Sequence of chain 1.B:
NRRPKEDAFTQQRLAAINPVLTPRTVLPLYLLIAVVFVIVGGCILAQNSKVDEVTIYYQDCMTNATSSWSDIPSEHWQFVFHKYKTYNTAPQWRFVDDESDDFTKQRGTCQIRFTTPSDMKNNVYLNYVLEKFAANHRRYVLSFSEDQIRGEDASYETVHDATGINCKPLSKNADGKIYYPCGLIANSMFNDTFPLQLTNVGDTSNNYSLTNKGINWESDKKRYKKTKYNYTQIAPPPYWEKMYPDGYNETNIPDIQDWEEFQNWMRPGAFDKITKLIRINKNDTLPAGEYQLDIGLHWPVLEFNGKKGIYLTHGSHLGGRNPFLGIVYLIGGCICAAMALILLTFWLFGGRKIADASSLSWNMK

This small molecule binds to this protein.
Small molecule (SMILES): CC(=O)N[C@H]1[C@H](O[C@H]2[C@H](O)[C@@H](NC(C)=O)CO[C@@H]2CO)O[C@H](CO)[C@@H](O)[C@@H]1O

Binding-site contacts:
Ligand atom O6 contacts residue THR248 of chain 1.B at 4.3 Å.
Ligand atom C1 contacts residue THR253 of chain 1.B at 3.8 Å.
Ligand atom C3 contacts residue THR253 of chain 1.B at 3.9 Å.
Ligand atom C5 contacts residue THR248 of chain 1.B at 4.0 Å.
Ligand atom C7 contacts residue THR253 of chain 1.B at 4.1 Å.
Ligand atom N2 contacts residue ASN256 of chain 1.B at 2.9 Å (h-bond).
Ligand atom C3 contacts residue ASN256 of chain 1.B at 3.8 Å.
Ligand atom O7 contacts residue THR253 of chain 1.B at 4.2 Å.
Ligand atom C1 contacts residue ASN256 of chain 1.B at 1.4 Å.
Ligand atom C4 contacts residue THR253 of chain 1.B at 4.1 Å.
Ligand atom C5 contacts residue GLN246 of chain 1.B at 4.3 Å.
Ligand atom C6 contacts residue GLN246 of chain 1.B at 4.2 Å.
Ligand atom C4 contacts residue ASN256 of chain 1.B at 4.2 Å.
Ligand atom C2 contacts residue THR253 of chain 1.B at 3.9 Å.
Ligand atom O5 contacts residue THR253 of chain 1.B at 4.2 Å.
Ligand atom C7 contacts residue SER254 of chain 1.B at 4.5 Å.
Ligand atom C1 contacts residue GLN246 of chain 1.B at 3.9 Å.
Ligand atom C5 contacts residue ASN256 of chain 1.B at 3.6 Å.
Ligand atom O5 contacts residue ASN256 of chain 1.B at 2.3 Å (h-bond).
Ligand atom C5 contacts residue THR253 of chain 1.B at 3.7 Å.
Ligand atom C8 contacts residue SER254 of chain 1.B at 3.3 Å.
Ligand atom C7 contacts residue ASN256 of chain 1.B at 4.0 Å.
Ligand atom O5 contacts residue GLN246 of chain 1.B at 3.2 Å (h-bond).
Ligand atom C8 contacts residue THR253 of chain 1.B at 4.1 Å.
Ligand atom C2 contacts residue ASN256 of chain 1.B at 2.4 Å.
Ligand atom O6 contacts residue GLN246 of chain 1.B at 3.5 Å (h-bond).
Ligand atom O4 contacts residue THR253 of chain 1.B at 4.2 Å.
Ligand atom O5 contacts residue THR248 of chain 1.B at 3.9 Å.
Ligand atom C6 contacts residue THR248 of chain 1.B at 3.8 Å.
Ligand atom N2 contacts residue THR253 of chain 1.B at 3.2 Å (h-bond).